Sequence of chain 1.D:
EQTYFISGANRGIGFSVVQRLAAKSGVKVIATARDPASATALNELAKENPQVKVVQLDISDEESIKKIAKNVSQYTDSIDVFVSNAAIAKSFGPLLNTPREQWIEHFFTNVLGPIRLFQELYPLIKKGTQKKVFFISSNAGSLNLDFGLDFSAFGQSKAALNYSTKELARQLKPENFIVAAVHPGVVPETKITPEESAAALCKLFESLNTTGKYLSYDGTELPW

This protein binds this small molecule.
Small molecule (SMILES): O=C1C=C2C(=CCO[C@@H]2O)O1

Binding-site contacts:
Ligand atom OAD contacts residue PHE152 of chain 1.D at 3.4 Å.
Ligand atom CAJ contacts residue PHE155 of chain 1.D at 4.5 Å (hydrophobic).
Ligand atom CAF contacts residue NDP1 of chain 1.L at 4.0 Å.
Ligand atom CAJ contacts residue PHE93 of chain 1.D at 3.6 Å (hydrophobic).
Ligand atom OAA contacts residue NDP1 of chain 1.L at 3.9 Å.
Ligand atom OAC contacts residue PHE93 of chain 1.D at 3.8 Å.
Ligand atom CAK contacts residue PHE93 of chain 1.D at 3.7 Å (hydrophobic).
Ligand atom OAC contacts residue PHE155 of chain 1.D at 2.5 Å.
Ligand atom CAJ contacts residue PHE152 of chain 1.D at 3.7 Å (hydrophobic).
Ligand atom OAA contacts residue ALA90 of chain 1.D at 3.9 Å.
Ligand atom OAD contacts residue PHE93 of chain 1.D at 4.0 Å.
Ligand atom CAH contacts residue PHE93 of chain 1.D at 3.9 Å (hydrophobic).
Ligand atom CAG contacts residue PHE93 of chain 1.D at 3.7 Å (hydrophobic).
Ligand atom CAH contacts residue ALA90 of chain 1.D at 3.5 Å (hydrophobic).
Ligand atom CAI contacts residue PHE93 of chain 1.D at 4.1 Å (hydrophobic).
Ligand atom OAD contacts residue LEU150 of chain 1.D at 4.4 Å.
Ligand atom CAE contacts residue PHE93 of chain 1.D at 3.8 Å (hydrophobic).
Ligand atom CAE contacts residue PHE155 of chain 1.D at 4.5 Å (hydrophobic).
Ligand atom OAA contacts residue PHE155 of chain 1.D at 4.4 Å.
Ligand atom CAF contacts residue PHE93 of chain 1.D at 4.5 Å (hydrophobic).
Ligand atom OAB contacts residue PHE93 of chain 1.D at 3.7 Å.
Ligand atom CAF contacts residue PHE155 of chain 1.D at 3.8 Å (hydrophobic).
Ligand atom CAK contacts residue PHE152 of chain 1.D at 3.9 Å (hydrophobic).
Ligand atom OAC contacts residue ALA90 of chain 1.D at 4.2 Å.